Sequence of chain 1.A:
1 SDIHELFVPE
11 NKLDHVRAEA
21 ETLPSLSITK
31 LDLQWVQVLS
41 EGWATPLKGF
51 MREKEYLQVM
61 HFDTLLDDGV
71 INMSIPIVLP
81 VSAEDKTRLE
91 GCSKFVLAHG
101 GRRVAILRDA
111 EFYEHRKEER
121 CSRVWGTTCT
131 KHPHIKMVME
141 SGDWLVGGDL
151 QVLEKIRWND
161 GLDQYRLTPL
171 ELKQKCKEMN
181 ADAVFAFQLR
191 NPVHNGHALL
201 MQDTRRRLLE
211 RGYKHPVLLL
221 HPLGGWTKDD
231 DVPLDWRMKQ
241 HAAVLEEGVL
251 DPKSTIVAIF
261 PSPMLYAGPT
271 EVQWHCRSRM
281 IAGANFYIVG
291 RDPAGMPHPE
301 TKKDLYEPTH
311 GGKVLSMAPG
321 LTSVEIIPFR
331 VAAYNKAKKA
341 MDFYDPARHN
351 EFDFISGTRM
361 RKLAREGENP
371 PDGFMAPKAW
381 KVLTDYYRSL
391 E

This small molecule binds to this protein.
Small molecule (SMILES): OC[C@H]1O[C@@H](O)[C@H](O)[C@@H](O)[C@@H]1O

Binding-site contacts:
Ligand atom C6 contacts residue THR227 of chain 1.A at 3.8 Å.
Ligand atom O4 contacts residue THR227 of chain 1.A at 4.4 Å.
Ligand atom O2 contacts residue THR227 of chain 1.A at 3.8 Å.
Ligand atom C4 contacts residue THR227 of chain 1.A at 3.3 Å.
Ligand atom C5 contacts residue GLY225 of chain 1.A at 4.2 Å.
Ligand atom O6 contacts residue LEU234 of chain 1.A at 4.1 Å.
Ligand atom O1 contacts residue THR227 of chain 1.A at 2.9 Å (h-bond).
Ligand atom C1 contacts residue TRP226 of chain 1.A at 4.5 Å (hydrophobic).
Ligand atom C1 contacts residue THR227 of chain 1.A at 3.7 Å.
Ligand atom O5 contacts residue GLY225 of chain 1.A at 3.8 Å.
Ligand atom C5 contacts residue THR227 of chain 1.A at 3.7 Å.
Ligand atom O5 contacts residue THR227 of chain 1.A at 3.3 Å (h-bond).
Ligand atom O4 contacts residue LEU234 of chain 1.A at 2.9 Å (h-bond).
Ligand atom C6 contacts residue GLY225 of chain 1.A at 3.2 Å.
Ligand atom O1 contacts residue TRP226 of chain 1.A at 3.1 Å.
Ligand atom O4 contacts residue PRO233 of chain 1.A at 3.4 Å.
Ligand atom O3 contacts residue PRO233 of chain 1.A at 3.7 Å.
Ligand atom O5 contacts residue TRP226 of chain 1.A at 3.8 Å.
Ligand atom C4 contacts residue LEU234 of chain 1.A at 4.1 Å (hydrophobic).
Ligand atom C4 contacts residue PRO233 of chain 1.A at 4.2 Å (hydrophobic).
Ligand atom C6 contacts residue LEU234 of chain 1.A at 4.0 Å (hydrophobic).
Ligand atom C3 contacts residue THR227 of chain 1.A at 4.0 Å.
Ligand atom C2 contacts residue THR227 of chain 1.A at 3.5 Å.
Ligand atom O6 contacts residue THR227 of chain 1.A at 2.8 Å (h-bond).
Ligand atom O2 contacts residue ASP229 of chain 1.A at 4.1 Å.
Ligand atom C6 contacts residue GLY224 of chain 1.A at 3.4 Å.
Ligand atom O3 contacts residue THR227 of chain 1.A at 4.3 Å.
Ligand atom O6 contacts residue ARG237 of chain 1.A at 3.6 Å.
Ligand atom O6 contacts residue TRP226 of chain 1.A at 4.3 Å.
Ligand atom O6 contacts residue GLY224 of chain 1.A at 3.7 Å.
Ligand atom O6 contacts residue GLY225 of chain 1.A at 2.7 Å (h-bond).